Sequence of chain 3.G:
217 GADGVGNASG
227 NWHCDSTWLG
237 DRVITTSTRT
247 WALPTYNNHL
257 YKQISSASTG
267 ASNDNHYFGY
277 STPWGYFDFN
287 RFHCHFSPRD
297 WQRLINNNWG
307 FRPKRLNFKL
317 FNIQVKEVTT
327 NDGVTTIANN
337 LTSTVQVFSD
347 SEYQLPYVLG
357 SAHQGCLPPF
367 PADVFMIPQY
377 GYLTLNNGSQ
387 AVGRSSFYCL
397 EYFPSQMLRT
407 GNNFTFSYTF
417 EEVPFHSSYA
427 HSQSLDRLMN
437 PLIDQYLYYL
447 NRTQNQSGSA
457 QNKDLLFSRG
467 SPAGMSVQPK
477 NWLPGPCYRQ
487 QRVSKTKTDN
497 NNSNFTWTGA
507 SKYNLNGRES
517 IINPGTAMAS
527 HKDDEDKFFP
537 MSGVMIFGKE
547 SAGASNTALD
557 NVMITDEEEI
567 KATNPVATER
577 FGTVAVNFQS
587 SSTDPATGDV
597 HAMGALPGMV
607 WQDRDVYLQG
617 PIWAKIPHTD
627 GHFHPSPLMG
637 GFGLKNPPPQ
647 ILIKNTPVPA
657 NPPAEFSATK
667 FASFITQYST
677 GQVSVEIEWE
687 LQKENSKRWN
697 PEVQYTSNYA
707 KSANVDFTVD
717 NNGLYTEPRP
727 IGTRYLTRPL

Binding-site contacts:
Ligand atom O2 contacts residue GLY627 of chain 3.G at 3.9 Å.
Ligand atom N3 contacts residue HIS630 of chain 3.B at 3.1 Å (h-bond).
Ligand atom C4 contacts residue HIS628 of chain 3.G at 4.4 Å.
Ligand atom C5 contacts residue HIS628 of chain 3.G at 4.0 Å.
Ligand atom O2 contacts residue HIS628 of chain 3.G at 3.5 Å (h-bond).
Ligand atom C6 contacts residue PHE629 of chain 3.G at 4.0 Å (hydrophobic).
Ligand atom N4 contacts residue HIS630 of chain 3.B at 3.2 Å (h-bond).
Ligand atom C5 contacts residue PHE629 of chain 3.B at 4.0 Å (hydrophobic).
Ligand atom N1 contacts residue HIS628 of chain 3.G at 2.6 Å (h-bond).
Ligand atom O2 contacts residue HIS630 of chain 3.B at 4.0 Å.
Ligand atom C2 contacts residue HIS630 of chain 3.B at 3.8 Å.
Ligand atom N4 contacts residue PHE629 of chain 3.B at 4.4 Å.
Ligand atom C2 contacts residue HIS628 of chain 3.G at 3.3 Å.
Ligand atom C6 contacts residue HIS628 of chain 3.G at 3.1 Å.
Ligand atom N1 contacts residue PHE629 of chain 3.G at 4.2 Å.
Ligand atom O2 contacts residue ASP626 of chain 3.G at 4.2 Å.
Ligand atom N3 contacts residue HIS628 of chain 3.G at 4.1 Å.
Ligand atom C4 contacts residue HIS630 of chain 3.B at 3.6 Å.

Sequence of chain 3.B:
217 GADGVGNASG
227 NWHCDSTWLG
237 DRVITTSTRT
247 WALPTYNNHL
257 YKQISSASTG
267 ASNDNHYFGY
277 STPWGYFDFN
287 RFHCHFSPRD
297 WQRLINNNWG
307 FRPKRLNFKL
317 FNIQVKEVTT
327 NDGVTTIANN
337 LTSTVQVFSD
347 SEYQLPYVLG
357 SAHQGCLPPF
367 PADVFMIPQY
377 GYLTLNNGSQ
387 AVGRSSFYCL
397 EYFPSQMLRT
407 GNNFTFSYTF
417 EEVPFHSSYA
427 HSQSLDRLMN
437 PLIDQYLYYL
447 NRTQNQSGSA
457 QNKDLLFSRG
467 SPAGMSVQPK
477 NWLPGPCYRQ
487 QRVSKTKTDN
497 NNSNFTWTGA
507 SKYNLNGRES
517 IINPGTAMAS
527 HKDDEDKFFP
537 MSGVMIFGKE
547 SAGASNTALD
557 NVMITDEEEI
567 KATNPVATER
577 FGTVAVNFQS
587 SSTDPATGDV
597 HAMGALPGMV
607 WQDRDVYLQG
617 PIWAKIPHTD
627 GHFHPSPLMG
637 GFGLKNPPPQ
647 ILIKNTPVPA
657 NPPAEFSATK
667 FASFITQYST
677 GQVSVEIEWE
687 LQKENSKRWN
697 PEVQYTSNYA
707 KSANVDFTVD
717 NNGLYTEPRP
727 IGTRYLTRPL

The protein below binds the small molecule below.
Small molecule (SMILES): Nc1ccnc(=O)[nH]1